Binding-site contacts:
Ligand atom C3 contacts residue NAG1 of chain 1.IA at 4.5 Å.
Ligand atom O6 contacts residue ASN355 of chain 1.A at 4.3 Å.
Ligand atom O6 contacts residue ASP111 of chain 1.A at 4.4 Å.
Ligand atom C1 contacts residue ASN355 of chain 1.A at 1.4 Å.
Ligand atom C1 contacts residue NAG1 of chain 1.IA at 4.3 Å.
Ligand atom C4 contacts residue ASN355 of chain 1.A at 4.2 Å.
Ligand atom C6 contacts residue SER357 of chain 1.A at 3.8 Å.
Ligand atom O5 contacts residue ASP111 of chain 1.A at 3.9 Å.
Ligand atom O7 contacts residue ARG387 of chain 1.A at 4.3 Å.
Ligand atom O3 contacts residue NAG2 of chain 1.IA at 3.9 Å.
Ligand atom O6 contacts residue SER357 of chain 1.A at 3.8 Å.
Ligand atom O5 contacts residue ASN355 of chain 1.A at 2.2 Å (h-bond).
Ligand atom C2 contacts residue ASN355 of chain 1.A at 2.4 Å.
Ligand atom O7 contacts residue NAG1 of chain 1.IA at 2.9 Å (h-bond).
Ligand atom C7 contacts residue ASN355 of chain 1.A at 3.2 Å.
Ligand atom C1 contacts residue ASP111 of chain 1.A at 4.2 Å.
Ligand atom O4 contacts residue NAG2 of chain 1.IA at 4.4 Å.
Ligand atom C5 contacts residue SER357 of chain 1.A at 3.3 Å.
Ligand atom N2 contacts residue ASN355 of chain 1.A at 3.0 Å (h-bond).
Ligand atom C4 contacts residue NAG2 of chain 1.IA at 4.4 Å.
Ligand atom C2 contacts residue NAG1 of chain 1.IA at 4.1 Å.
Ligand atom C8 contacts residue NAG1 of chain 1.IA at 3.3 Å.
Ligand atom C8 contacts residue ASN355 of chain 1.A at 4.4 Å.
Ligand atom N2 contacts residue NAG1 of chain 1.IA at 3.1 Å (h-bond).
Ligand atom O7 contacts residue ASN355 of chain 1.A at 2.9 Å (h-bond).
Ligand atom O6 contacts residue PRO385 of chain 1.A at 4.0 Å.
Ligand atom C7 contacts residue NAG1 of chain 1.IA at 3.6 Å.
Ligand atom C3 contacts residue ASN355 of chain 1.A at 3.7 Å.
Ligand atom C1 contacts residue SER357 of chain 1.A at 3.3 Å.
Ligand atom O5 contacts residue SER357 of chain 1.A at 3.0 Å (h-bond).
Ligand atom C5 contacts residue ASN355 of chain 1.A at 3.6 Å.

Sequence of chain 1.A:
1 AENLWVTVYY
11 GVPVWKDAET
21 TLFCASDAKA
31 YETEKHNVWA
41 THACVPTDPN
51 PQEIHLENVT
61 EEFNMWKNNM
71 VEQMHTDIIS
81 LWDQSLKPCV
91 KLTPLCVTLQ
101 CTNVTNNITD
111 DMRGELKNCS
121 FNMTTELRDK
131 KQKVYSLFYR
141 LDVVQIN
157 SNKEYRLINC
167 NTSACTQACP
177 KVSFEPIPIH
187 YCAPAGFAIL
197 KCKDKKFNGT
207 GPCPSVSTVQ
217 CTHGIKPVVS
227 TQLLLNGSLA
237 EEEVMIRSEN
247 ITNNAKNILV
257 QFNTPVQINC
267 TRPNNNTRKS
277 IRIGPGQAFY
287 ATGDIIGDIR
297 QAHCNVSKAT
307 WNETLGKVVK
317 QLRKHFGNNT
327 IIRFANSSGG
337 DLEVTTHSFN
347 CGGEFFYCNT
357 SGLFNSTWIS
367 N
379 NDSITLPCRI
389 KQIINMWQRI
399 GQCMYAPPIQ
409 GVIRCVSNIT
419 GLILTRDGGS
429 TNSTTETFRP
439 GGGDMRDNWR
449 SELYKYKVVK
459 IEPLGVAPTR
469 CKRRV

This protein binds this small molecule.
Small molecule (SMILES): CC(=O)N[C@H]1[C@H](O[C@H]2[C@H](O)[C@@H](NC(C)=O)CO[C@@H]2CO)O[C@H](CO)[C@@H](O[C@@H]2O[C@H](CO[C@H]3O[C@H](CO)[C@@H](O)[C@H](O)[C@@H]3O)[C@@H](O)[C@H](O[C@H]3O[C@H](CO)[C@@H](O)[C@H](O)[C@@H]3O)[C@@H]2O)[C@@H]1O